This protein binds this small molecule.
Small molecule (SMILES): CC(=O)N[C@H]1[C@H](O[C@H]2[C@H](O)[C@@H](NC(C)=O)CO[C@@H]2CO)O[C@H](CO)[C@@H](O)[C@@H]1O

Sequence of chain 1.D:
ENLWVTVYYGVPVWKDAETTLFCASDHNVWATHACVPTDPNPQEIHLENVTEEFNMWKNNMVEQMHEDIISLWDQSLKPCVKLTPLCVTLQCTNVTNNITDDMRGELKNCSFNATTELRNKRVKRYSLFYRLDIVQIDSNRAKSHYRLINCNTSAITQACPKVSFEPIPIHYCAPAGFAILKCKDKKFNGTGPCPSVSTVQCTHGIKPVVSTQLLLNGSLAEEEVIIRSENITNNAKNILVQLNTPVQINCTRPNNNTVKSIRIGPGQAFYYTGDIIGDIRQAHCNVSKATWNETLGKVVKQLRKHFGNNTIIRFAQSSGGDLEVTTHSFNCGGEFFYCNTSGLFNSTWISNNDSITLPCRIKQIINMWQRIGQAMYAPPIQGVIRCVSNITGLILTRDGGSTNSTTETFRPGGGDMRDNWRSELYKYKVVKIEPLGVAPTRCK

Binding-site contacts:
Ligand atom C8 contacts residue ASN257 of chain 1.D at 3.7 Å.
Ligand atom C1 contacts residue PRO286 of chain 1.D at 4.2 Å (hydrophobic).
Ligand atom C8 contacts residue NAG1 of chain 1.CA at 3.3 Å.
Ligand atom C6 contacts residue PRO286 of chain 1.D at 4.3 Å (hydrophobic).
Ligand atom O5 contacts residue PRO286 of chain 1.D at 3.5 Å.
Ligand atom C3 contacts residue ASN441 of chain 1.D at 3.9 Å.
Ligand atom C2 contacts residue ASN441 of chain 1.D at 2.5 Å.
Ligand atom N2 contacts residue ASN441 of chain 1.D at 2.9 Å (h-bond).
Ligand atom C5 contacts residue ASN441 of chain 1.D at 3.8 Å.
Ligand atom C8 contacts residue ASN441 of chain 1.D at 4.1 Å.
Ligand atom O5 contacts residue ASN441 of chain 1.D at 2.5 Å (h-bond).
Ligand atom O6 contacts residue PRO286 of chain 1.D at 3.6 Å.
Ligand atom C7 contacts residue NAG1 of chain 1.CA at 4.4 Å.
Ligand atom O7 contacts residue ASN441 of chain 1.D at 3.5 Å (h-bond).
Ligand atom C7 contacts residue ASN441 of chain 1.D at 3.4 Å.
Ligand atom C1 contacts residue ASN441 of chain 1.D at 1.5 Å.
Ligand atom C4 contacts residue ASN441 of chain 1.D at 4.3 Å.